The protein below binds the small molecule below.
Small molecule (SMILES): CN1CN([C@@H]2O[C@H](CO[P](=O)(O)O[P](=O)(O)OP(=O)(O)O)[C@@H](O)[C@H]2O)c2nc(N)[nH]c(=O)c21

Binding-site contacts:
Ligand atom O2' contacts residue GLU251 of chain 1.A at 3.7 Å.
Ligand atom PB contacts residue G1 of chain 1.C at 3.3 Å.
Ligand atom C5' contacts residue ALA316 of chain 1.A at 3.7 Å (hydrophobic).
Ligand atom C4 contacts residue GLU251 of chain 1.A at 3.6 Å.
Ligand atom CM7 contacts residue MET92 of chain 1.A at 3.6 Å (hydrophobic).
Ligand atom C6 contacts residue ASP85 of chain 1.A at 3.8 Å.
Ligand atom N2 contacts residue ASP85 of chain 1.A at 3.5 Å (salt-bridge).
Ligand atom O3A contacts residue ASN317 of chain 1.A at 3.7 Å.
Ligand atom O3B contacts residue G1 of chain 1.C at 2.7 Å (h-bond).
Ligand atom N1 contacts residue ASP85 of chain 1.A at 2.9 Å (salt-bridge).
Ligand atom O3' contacts residue LYS81 of chain 1.A at 3.1 Å (salt-bridge).
Ligand atom N2 contacts residue LYS81 of chain 1.A at 3.3 Å (salt-bridge).
Ligand atom O1B contacts residue ASN317 of chain 1.A at 2.9 Å (h-bond).
Ligand atom O6 contacts residue PHE84 of chain 1.A at 3.0 Å (h-bond).
Ligand atom PB contacts residue ASN317 of chain 1.A at 3.7 Å.
Ligand atom O1G contacts residue GLN254 of chain 1.A at 2.9 Å (h-bond).
Ligand atom PG contacts residue G1 of chain 1.C at 1.6 Å.
Ligand atom O1G contacts residue PHE284 of chain 1.A at 3.7 Å.
Ligand atom C4' contacts residue ASN317 of chain 1.A at 3.8 Å.
Ligand atom C2 contacts residue ASP85 of chain 1.A at 3.6 Å.
Ligand atom N1 contacts residue GLU251 of chain 1.A at 3.8 Å.
Ligand atom C2 contacts residue LYS81 of chain 1.A at 3.1 Å.
Ligand atom O1B contacts residue G1 of chain 1.C at 3.4 Å (h-bond).
Ligand atom C3' contacts residue ASN317 of chain 1.A at 3.8 Å.
Ligand atom C4' contacts residue ALA316 of chain 1.A at 3.5 Å (hydrophobic).
Ligand atom N1 contacts residue LYS81 of chain 1.A at 3.5 Å (salt-bridge).
Ligand atom O2B contacts residue ARG96 of chain 1.A at 3.6 Å.
Ligand atom O3B contacts residue ASN317 of chain 1.A at 3.3 Å.
Ligand atom O1G contacts residue G1 of chain 1.C at 2.7 Å (h-bond).
Ligand atom O3' contacts residue SER318 of chain 1.A at 3.7 Å.
Ligand atom O1A contacts residue MET92 of chain 1.A at 3.2 Å.
Ligand atom O3' contacts residue ASN317 of chain 1.A at 3.7 Å.
Ligand atom N3 contacts residue LYS81 of chain 1.A at 3.5 Å (salt-bridge).
Ligand atom N3 contacts residue GLU251 of chain 1.A at 3.4 Å.
Ligand atom N2 contacts residue SER82 of chain 1.A at 3.4 Å.
Ligand atom O1A contacts residue ARG96 of chain 1.A at 2.9 Å (salt-bridge).
Ligand atom O2G contacts residue G1 of chain 1.C at 2.3 Å (h-bond).
Ligand atom N2 contacts residue ASN252 of chain 1.A at 3.0 Å (h-bond).
Ligand atom O2B contacts residue G1 of chain 1.C at 3.5 Å (h-bond).
Ligand atom C2 contacts residue GLU251 of chain 1.A at 3.8 Å.

Sequence of chain 1.A:
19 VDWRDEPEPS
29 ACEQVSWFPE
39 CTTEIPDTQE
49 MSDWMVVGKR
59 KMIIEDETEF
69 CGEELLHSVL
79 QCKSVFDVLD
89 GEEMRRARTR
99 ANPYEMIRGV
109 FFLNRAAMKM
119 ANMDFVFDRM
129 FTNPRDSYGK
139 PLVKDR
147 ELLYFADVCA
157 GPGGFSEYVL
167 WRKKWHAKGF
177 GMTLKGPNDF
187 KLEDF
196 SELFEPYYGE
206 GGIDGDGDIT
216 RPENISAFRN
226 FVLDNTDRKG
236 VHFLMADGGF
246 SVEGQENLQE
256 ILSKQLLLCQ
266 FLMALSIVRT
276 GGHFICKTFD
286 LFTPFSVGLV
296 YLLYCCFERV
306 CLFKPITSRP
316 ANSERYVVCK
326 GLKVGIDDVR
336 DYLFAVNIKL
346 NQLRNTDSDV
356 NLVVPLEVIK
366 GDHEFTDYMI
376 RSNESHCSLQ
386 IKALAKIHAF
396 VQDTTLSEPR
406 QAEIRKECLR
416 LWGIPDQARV